Binding-site contacts:
Ligand atom O2A contacts residue VAL163 of chain 1.E at 2.8 Å (h-bond).
Ligand atom C4U contacts residue ASP123 of chain 1.E at 3.5 Å.
Ligand atom O1A contacts residue GLY164 of chain 1.E at 3.5 Å (h-bond).
Ligand atom C4U contacts residue PRO121 of chain 1.E at 3.1 Å (hydrophobic).
Ligand atom C7 contacts residue ASN23 of chain 1.E at 3.6 Å.
Ligand atom O7 contacts residue ASN23 of chain 1.E at 3.4 Å.
Ligand atom O1E contacts residue LYS22 of chain 1.E at 3.1 Å (salt-bridge).
Ligand atom O2E contacts residue LEU370 of chain 1.E at 3.5 Å.
Ligand atom O1E contacts residue ASN23 of chain 1.E at 3.0 Å (h-bond).
Ligand atom O2B contacts residue ARG120 of chain 1.E at 3.0 Å (salt-bridge).
Ligand atom C4 contacts residue ASP305 of chain 1.E at 3.5 Å.
Ligand atom O4U contacts residue VAL122 of chain 1.E at 3.3 Å.
Ligand atom O2A contacts residue SER162 of chain 1.E at 3.7 Å.
Ligand atom O4 contacts residue THR304 of chain 1.E at 3.6 Å.
Ligand atom O2D contacts residue ALA119 of chain 1.E at 2.9 Å (h-bond).
Ligand atom O7 contacts residue TRP95 of chain 1.E at 3.6 Å.
Ligand atom O1A contacts residue VAL163 of chain 1.E at 3.7 Å.
Ligand atom O3D contacts residue VAL327 of chain 1.E at 3.0 Å (h-bond).
Ligand atom C8 contacts residue ASN23 of chain 1.E at 3.7 Å.
Ligand atom O2E contacts residue LYS22 of chain 1.E at 2.7 Å (salt-bridge).
Ligand atom O4U contacts residue PRO121 of chain 1.E at 3.5 Å (h-bond).
Ligand atom N3U contacts residue ASP123 of chain 1.E at 2.8 Å (salt-bridge).
Ligand atom O4U contacts residue LEU124 of chain 1.E at 2.7 Å (h-bond).
Ligand atom O2U contacts residue LYS160 of chain 1.E at 3.5 Å.
Ligand atom C5U contacts residue SER162 of chain 1.E at 3.5 Å.
Ligand atom O4U contacts residue ASP123 of chain 1.E at 3.2 Å (salt-bridge).
Ligand atom C5U contacts residue PRO121 of chain 1.E at 3.3 Å (hydrophobic).
Ligand atom O1A contacts residue SER162 of chain 1.E at 2.9 Å (h-bond).
Ligand atom C4U contacts residue LEU124 of chain 1.E at 3.6 Å (hydrophobic).
Ligand atom N3U contacts residue PRO121 of chain 1.E at 3.3 Å (h-bond).
Ligand atom C1E contacts residue ASN23 of chain 1.E at 3.5 Å.
Ligand atom O3 contacts residue ASN23 of chain 1.E at 3.3 Å (h-bond).
Ligand atom O3 contacts residue ASP305 of chain 1.E at 3.3 Å (salt-bridge).
Ligand atom O1E contacts residue ARG371 of chain 1.E at 3.6 Å.
Ligand atom C1E contacts residue LYS22 of chain 1.E at 3.2 Å.
Ligand atom O4 contacts residue PHE328 of chain 1.E at 3.5 Å.
Ligand atom O1B contacts residue GLY164 of chain 1.E at 3.0 Å (h-bond).
Ligand atom O4 contacts residue ASP305 of chain 1.E at 3.0 Å (salt-bridge).
Ligand atom O2U contacts residue PRO121 of chain 1.E at 3.6 Å.
Ligand atom PA contacts residue VAL163 of chain 1.E at 3.7 Å.

Sequence of chain 1.E:
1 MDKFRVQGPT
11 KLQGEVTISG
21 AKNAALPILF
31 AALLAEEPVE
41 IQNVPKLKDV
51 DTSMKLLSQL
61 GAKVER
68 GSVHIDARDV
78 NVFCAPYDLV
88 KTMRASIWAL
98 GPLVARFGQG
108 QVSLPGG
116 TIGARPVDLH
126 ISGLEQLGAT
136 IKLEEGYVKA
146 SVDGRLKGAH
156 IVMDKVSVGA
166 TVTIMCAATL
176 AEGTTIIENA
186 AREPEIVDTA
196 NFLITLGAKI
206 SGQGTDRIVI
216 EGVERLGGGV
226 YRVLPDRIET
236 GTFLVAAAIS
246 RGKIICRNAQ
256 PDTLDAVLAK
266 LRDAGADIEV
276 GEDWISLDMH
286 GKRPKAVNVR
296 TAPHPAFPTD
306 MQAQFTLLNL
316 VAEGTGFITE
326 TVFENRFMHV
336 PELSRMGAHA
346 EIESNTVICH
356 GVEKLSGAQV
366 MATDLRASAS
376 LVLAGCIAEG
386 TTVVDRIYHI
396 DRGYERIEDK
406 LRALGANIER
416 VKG

This protein binds this small molecule.
Small molecule (SMILES): CC(=O)N[C@H]1[C@@H](O[P](=O)(O)O[P](=O)(O)OC[C@H]2O[C@@H](n3ccc(=O)[nH]c3=O)[C@H](O)[C@@H]2O)O[C@H](CO)[C@@H](O)[C@@H]1O[C@H](C)C(=O)O